This small molecule binds to this protein.
Small molecule (SMILES): Nc1ncnc2c1ncn2[C@@H]1O[C@H](COP(=O)(O)OP(=O)(O)OP(O)(O)=S)[C@@H](O)[C@H]1O

Sequence of chain 1.A:
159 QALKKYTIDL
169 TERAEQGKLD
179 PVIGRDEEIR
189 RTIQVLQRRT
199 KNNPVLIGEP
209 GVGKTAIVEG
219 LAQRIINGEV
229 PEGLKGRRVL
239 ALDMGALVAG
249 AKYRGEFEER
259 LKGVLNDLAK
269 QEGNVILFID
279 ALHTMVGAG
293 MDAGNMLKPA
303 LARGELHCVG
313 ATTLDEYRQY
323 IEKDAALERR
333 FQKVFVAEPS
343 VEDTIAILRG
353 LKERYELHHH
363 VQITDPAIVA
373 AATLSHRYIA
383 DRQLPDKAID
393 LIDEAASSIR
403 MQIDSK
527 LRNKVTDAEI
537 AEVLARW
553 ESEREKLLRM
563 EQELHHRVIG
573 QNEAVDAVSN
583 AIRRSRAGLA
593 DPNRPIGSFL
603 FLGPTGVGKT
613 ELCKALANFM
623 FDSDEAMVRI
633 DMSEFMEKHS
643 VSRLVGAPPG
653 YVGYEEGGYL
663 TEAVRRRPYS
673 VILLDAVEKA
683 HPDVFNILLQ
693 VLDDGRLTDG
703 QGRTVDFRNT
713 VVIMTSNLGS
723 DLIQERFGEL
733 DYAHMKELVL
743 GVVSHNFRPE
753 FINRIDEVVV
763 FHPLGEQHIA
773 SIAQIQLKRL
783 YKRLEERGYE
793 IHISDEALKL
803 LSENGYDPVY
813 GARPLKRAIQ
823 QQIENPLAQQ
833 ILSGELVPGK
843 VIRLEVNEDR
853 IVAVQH

Sequence of chain 1.F:
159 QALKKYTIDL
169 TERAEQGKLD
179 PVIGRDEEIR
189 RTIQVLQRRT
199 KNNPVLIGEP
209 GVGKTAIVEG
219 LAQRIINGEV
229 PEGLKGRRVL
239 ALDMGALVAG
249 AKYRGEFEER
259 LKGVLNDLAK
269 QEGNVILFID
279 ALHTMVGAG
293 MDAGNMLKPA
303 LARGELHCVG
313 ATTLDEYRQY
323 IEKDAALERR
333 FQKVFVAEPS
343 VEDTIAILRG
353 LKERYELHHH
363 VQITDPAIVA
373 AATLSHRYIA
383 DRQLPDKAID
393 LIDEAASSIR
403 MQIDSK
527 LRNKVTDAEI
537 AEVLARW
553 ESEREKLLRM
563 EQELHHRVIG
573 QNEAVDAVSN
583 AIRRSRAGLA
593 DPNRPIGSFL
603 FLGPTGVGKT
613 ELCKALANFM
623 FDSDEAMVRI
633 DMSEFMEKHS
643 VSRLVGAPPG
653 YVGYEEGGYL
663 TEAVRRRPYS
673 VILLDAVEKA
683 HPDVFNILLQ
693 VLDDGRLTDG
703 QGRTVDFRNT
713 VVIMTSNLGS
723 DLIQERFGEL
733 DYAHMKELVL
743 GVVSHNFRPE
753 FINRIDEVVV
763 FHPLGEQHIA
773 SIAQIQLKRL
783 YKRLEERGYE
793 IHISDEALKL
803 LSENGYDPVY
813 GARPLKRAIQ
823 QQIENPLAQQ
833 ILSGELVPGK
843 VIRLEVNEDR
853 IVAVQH

Binding-site contacts:
Ligand atom C8 contacts residue GLY211 of chain 1.A at 3.5 Å.
Ligand atom O2B contacts residue LYS212 of chain 1.A at 2.6 Å (salt-bridge).
Ligand atom PB contacts residue LYS212 of chain 1.A at 3.4 Å.
Ligand atom PB contacts residue VAL210 of chain 1.A at 3.6 Å.
Ligand atom O3A contacts residue GLY211 of chain 1.A at 2.9 Å (h-bond).
Ligand atom O1B contacts residue LYS212 of chain 1.A at 3.3 Å (salt-bridge).
Ligand atom PG contacts residue GLY209 of chain 1.A at 3.4 Å.
Ligand atom O2B contacts residue VAL210 of chain 1.A at 2.8 Å (h-bond).
Ligand atom O4' contacts residue ILE391 of chain 1.A at 3.5 Å.
Ligand atom O1B contacts residue THR213 of chain 1.A at 3.4 Å (h-bond).
Ligand atom O3G contacts residue PRO208 of chain 1.A at 3.4 Å.
Ligand atom C6 contacts residue VAL180 of chain 1.A at 3.6 Å (hydrophobic).
Ligand atom C2 contacts residue LEU353 of chain 1.A at 3.6 Å (hydrophobic).
Ligand atom N6 contacts residue VAL180 of chain 1.A at 3.5 Å.
Ligand atom C6 contacts residue ILE181 of chain 1.A at 3.4 Å (hydrophobic).
Ligand atom O2A contacts residue LYS212 of chain 1.A at 3.7 Å.
Ligand atom C8 contacts residue PRO387 of chain 1.A at 3.4 Å (hydrophobic).
Ligand atom N1 contacts residue VAL180 of chain 1.A at 3.4 Å.
Ligand atom C2 contacts residue ILE349 of chain 1.A at 3.6 Å (hydrophobic).
Ligand atom O3B contacts residue PRO208 of chain 1.A at 3.6 Å.
Ligand atom S1G contacts residue GLY209 of chain 1.A at 3.4 Å (h-bond).
Ligand atom N6 contacts residue ILE349 of chain 1.A at 3.5 Å.
Ligand atom N6 contacts residue ILE181 of chain 1.A at 2.4 Å (h-bond).
Ligand atom O3B contacts residue LYS212 of chain 1.A at 3.0 Å (salt-bridge).
Ligand atom N1 contacts residue ILE181 of chain 1.A at 3.1 Å (h-bond).
Ligand atom O2A contacts residue GLY211 of chain 1.A at 3.3 Å.
Ligand atom N3 contacts residue LEU353 of chain 1.A at 3.6 Å.
Ligand atom O2B contacts residue GLY211 of chain 1.A at 2.5 Å (h-bond).
Ligand atom O3A contacts residue VAL210 of chain 1.A at 3.5 Å (h-bond).
Ligand atom N1 contacts residue ILE349 of chain 1.A at 3.6 Å.
Ligand atom O2B contacts residue GLY209 of chain 1.A at 3.7 Å.
Ligand atom O2' contacts residue ASP178 of chain 1.A at 2.5 Å (salt-bridge).
Ligand atom C5' contacts residue GLY211 of chain 1.A at 3.7 Å.
Ligand atom O3A contacts residue GLY209 of chain 1.A at 3.4 Å.
Ligand atom C2' contacts residue ALA214 of chain 1.A at 3.7 Å (hydrophobic).
Ligand atom O4' contacts residue PRO387 of chain 1.A at 3.3 Å.
Ligand atom PB contacts residue GLY209 of chain 1.A at 3.6 Å.
Ligand atom PB contacts residue GLY211 of chain 1.A at 3.3 Å.
Ligand atom O3B contacts residue GLY209 of chain 1.A at 2.6 Å (h-bond).
Ligand atom O2A contacts residue THR213 of chain 1.A at 3.3 Å.